Binding-site contacts:
Ligand atom O4' contacts residue PHE256 of chain 1.E at 3.6 Å.
Ligand atom C5 contacts residue PHE256 of chain 1.E at 3.5 Å (hydrophobic).
Ligand atom S5' contacts residue PHE145 of chain 1.E at 3.7 Å.
Ligand atom O3' contacts residue ASP179 of chain 1.E at 2.9 Å (salt-bridge).
Ligand atom S5' contacts residue ASP146 of chain 1.E at 3.6 Å (salt-bridge).
Ligand atom N1 contacts residue ASP226 of chain 1.E at 3.5 Å.
Ligand atom S5' contacts residue N4P1 of chain 1.AA at 3.4 Å.
Ligand atom C5 contacts residue ILE200 of chain 1.E at 3.6 Å (hydrophobic).
Ligand atom C8 contacts residue TYR363 of chain 1.E at 3.6 Å (hydrophobic).
Ligand atom N1 contacts residue PHE225 of chain 1.E at 3.5 Å (h-bond).
Ligand atom N6 contacts residue ASP226 of chain 1.E at 3.0 Å (salt-bridge).
Ligand atom C1' contacts residue ASP199 of chain 1.E at 3.4 Å.
Ligand atom C2 contacts residue ILE200 of chain 1.E at 3.6 Å (hydrophobic).
Ligand atom N1 contacts residue LEU227 of chain 1.E at 2.8 Å (h-bond).
Ligand atom N6 contacts residue LEU227 of chain 1.E at 3.6 Å.
Ligand atom C4 contacts residue PHE256 of chain 1.E at 3.7 Å (hydrophobic).
Ligand atom O3' contacts residue ASP178 of chain 1.E at 3.3 Å (salt-bridge).
Ligand atom O2' contacts residue GLN147 of chain 1.E at 2.6 Å (h-bond).
Ligand atom O4' contacts residue GLY177 of chain 1.E at 3.7 Å.
Ligand atom O2' contacts residue PHE145 of chain 1.E at 3.6 Å.
Ligand atom N6 contacts residue ARG228 of chain 1.E at 3.7 Å.
Ligand atom C3' contacts residue ASP179 of chain 1.E at 3.6 Å.
Ligand atom C2 contacts residue PHE225 of chain 1.E at 3.2 Å (hydrophobic).
Ligand atom C2' contacts residue GLN147 of chain 1.E at 3.6 Å.
Ligand atom N3 contacts residue ILE200 of chain 1.E at 3.4 Å (h-bond).
Ligand atom CS contacts residue N4P1 of chain 1.AA at 3.7 Å.
Ligand atom N6 contacts residue LEU362 of chain 1.E at 3.5 Å.
Ligand atom C2 contacts residue LEU227 of chain 1.E at 3.5 Å (hydrophobic).
Ligand atom O3' contacts residue LEU204 of chain 1.E at 3.4 Å.
Ligand atom O3' contacts residue ASP199 of chain 1.E at 2.5 Å (salt-bridge).
Ligand atom C4 contacts residue ILE200 of chain 1.E at 3.5 Å (hydrophobic).
Ligand atom C3' contacts residue ASP199 of chain 1.E at 3.5 Å.
Ligand atom C2' contacts residue ASP199 of chain 1.E at 3.6 Å.
Ligand atom O2' contacts residue ASP199 of chain 1.E at 2.8 Å (salt-bridge).
Ligand atom C8 contacts residue PHE145 of chain 1.E at 3.4 Å (hydrophobic).
Ligand atom N7 contacts residue TYR363 of chain 1.E at 2.8 Å (h-bond).
Ligand atom C5' contacts residue ASP179 of chain 1.E at 3.6 Å.
Ligand atom CS contacts residue PRO247 of chain 1.E at 3.6 Å (hydrophobic).
Ligand atom C5' contacts residue ASP245 of chain 1.E at 3.4 Å.
Ligand atom C6 contacts residue LEU227 of chain 1.E at 3.6 Å (hydrophobic).

The small molecule below binds the protein below.
Small molecule (SMILES): CSC[C@H]1O[C@@H](n2cnc3c(N)ncnc32)[C@H](O)[C@@H]1O

Sequence of chain 1.E:
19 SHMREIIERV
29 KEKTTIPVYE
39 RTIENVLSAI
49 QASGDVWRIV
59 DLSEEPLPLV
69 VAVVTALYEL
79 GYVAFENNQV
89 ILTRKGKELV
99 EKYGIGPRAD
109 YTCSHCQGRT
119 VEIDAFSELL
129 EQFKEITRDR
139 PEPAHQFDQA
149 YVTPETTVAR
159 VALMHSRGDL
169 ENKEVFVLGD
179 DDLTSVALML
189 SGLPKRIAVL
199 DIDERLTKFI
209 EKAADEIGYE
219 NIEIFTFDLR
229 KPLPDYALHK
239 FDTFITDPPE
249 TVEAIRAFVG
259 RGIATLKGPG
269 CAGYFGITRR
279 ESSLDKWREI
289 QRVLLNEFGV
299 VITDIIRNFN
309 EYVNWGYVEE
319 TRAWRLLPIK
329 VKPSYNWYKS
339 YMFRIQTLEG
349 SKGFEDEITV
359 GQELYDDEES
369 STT